The protein below binds the small molecule below.
Small molecule (SMILES): CC(C)C[C@H](NC(=O)[C@H](CC1=c2ccccc2=NC1)NC(=O)[C@H](C)NC(=O)[C@@H]1CCCN1)C(=O)N[C@@H](Cc1ccccc1)C(=O)N[C@@H](CCC(=O)O)C(=O)N[C@@H](C)C=O

Sequence of chain 6.A:
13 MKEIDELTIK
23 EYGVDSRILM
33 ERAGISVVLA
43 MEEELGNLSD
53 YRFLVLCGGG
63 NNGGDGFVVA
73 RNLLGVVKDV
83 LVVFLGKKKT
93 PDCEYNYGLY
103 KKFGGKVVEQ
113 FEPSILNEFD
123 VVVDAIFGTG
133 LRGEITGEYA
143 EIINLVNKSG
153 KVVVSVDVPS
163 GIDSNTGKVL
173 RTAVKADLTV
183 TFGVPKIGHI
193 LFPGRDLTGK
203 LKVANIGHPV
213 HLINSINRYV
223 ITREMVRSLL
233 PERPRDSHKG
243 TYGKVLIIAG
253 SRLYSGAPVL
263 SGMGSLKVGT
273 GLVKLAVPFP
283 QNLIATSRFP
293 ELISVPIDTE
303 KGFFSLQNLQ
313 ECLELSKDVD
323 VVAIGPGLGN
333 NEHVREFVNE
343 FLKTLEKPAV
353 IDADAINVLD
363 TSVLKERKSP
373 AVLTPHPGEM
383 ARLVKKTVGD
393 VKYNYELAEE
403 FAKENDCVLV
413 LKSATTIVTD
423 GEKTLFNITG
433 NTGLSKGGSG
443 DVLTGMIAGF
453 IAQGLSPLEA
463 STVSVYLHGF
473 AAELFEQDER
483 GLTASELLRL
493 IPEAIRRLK

Sequence of chain 1.A:
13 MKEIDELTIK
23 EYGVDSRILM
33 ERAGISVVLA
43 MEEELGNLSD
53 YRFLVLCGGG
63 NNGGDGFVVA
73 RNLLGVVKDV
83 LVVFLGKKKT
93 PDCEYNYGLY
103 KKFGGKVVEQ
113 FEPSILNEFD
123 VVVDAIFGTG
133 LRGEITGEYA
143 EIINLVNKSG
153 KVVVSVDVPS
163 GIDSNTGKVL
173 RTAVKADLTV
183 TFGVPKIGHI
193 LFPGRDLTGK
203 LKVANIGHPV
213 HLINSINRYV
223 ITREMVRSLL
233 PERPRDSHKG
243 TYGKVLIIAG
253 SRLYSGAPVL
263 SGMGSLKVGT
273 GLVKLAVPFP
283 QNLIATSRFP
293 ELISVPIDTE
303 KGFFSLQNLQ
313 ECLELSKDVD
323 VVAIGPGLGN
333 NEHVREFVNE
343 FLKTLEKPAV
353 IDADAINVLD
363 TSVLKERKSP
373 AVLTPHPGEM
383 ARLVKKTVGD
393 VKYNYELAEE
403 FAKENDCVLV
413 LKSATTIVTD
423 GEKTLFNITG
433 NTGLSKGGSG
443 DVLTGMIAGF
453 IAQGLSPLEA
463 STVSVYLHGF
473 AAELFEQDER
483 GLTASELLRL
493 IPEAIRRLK

Binding-site contacts:
Ligand atom CZ2 contacts residue ASN74 of chain 6.A at 3.5 Å.
Ligand atom CD1 contacts residue SER38 of chain 1.A at 3.7 Å.
Ligand atom O contacts residue VAL205 of chain 1.A at 3.6 Å (h-bond).
Ligand atom N contacts residue ASN49 of chain 6.A at 3.9 Å.
Ligand atom CA contacts residue GLU44 of chain 6.A at 3.2 Å.
Ligand atom CB contacts residue GLU44 of chain 6.A at 3.2 Å.
Ligand atom CG contacts residue VAL40 of chain 6.A at 3.7 Å (hydrophobic).
Ligand atom CA contacts residue VAL205 of chain 1.A at 3.8 Å (hydrophobic).
Ligand atom CE1 contacts residue SER38 of chain 1.A at 3.8 Å.
Ligand atom O contacts residue VAL205 of chain 1.A at 3.0 Å (h-bond).
Ligand atom C contacts residue VAL205 of chain 1.A at 3.5 Å (hydrophobic).
Ligand atom O contacts residue ASN207 of chain 1.A at 2.8 Å (h-bond).
Ligand atom CB contacts residue GLU44 of chain 6.A at 3.5 Å.
Ligand atom C contacts residue GLU44 of chain 6.A at 3.2 Å.
Ligand atom CD2 contacts residue VAL40 of chain 6.A at 3.6 Å (hydrophobic).
Ligand atom NE1 contacts residue ASN74 of chain 6.A at 2.9 Å (h-bond).
Ligand atom CD2 contacts residue LEU41 of chain 1.A at 3.5 Å (hydrophobic).
Ligand atom CH2 contacts residue ARG34 of chain 1.A at 3.4 Å.
Ligand atom CD1 contacts residue VAL40 of chain 6.A at 3.9 Å (hydrophobic).
Ligand atom CD1 contacts residue ASN74 of chain 6.A at 3.8 Å.
Ligand atom CE2 contacts residue GLU45 of chain 1.A at 3.7 Å.
Ligand atom CZ contacts residue SER38 of chain 1.A at 3.4 Å.
Ligand atom CZ2 contacts residue ARG34 of chain 1.A at 3.6 Å.
Ligand atom CD1 contacts residue ASN207 of chain 1.A at 3.5 Å.
Ligand atom CD2 contacts residue GLU45 of chain 1.A at 3.6 Å.
Ligand atom CE1 contacts residue ALA206 of chain 1.A at 3.8 Å (hydrophobic).
Ligand atom NE1 contacts residue ASN207 of chain 1.A at 3.6 Å (h-bond).
Ligand atom N contacts residue VAL205 of chain 1.A at 2.8 Å (h-bond).
Ligand atom O contacts residue ALA206 of chain 1.A at 3.2 Å.
Ligand atom CZ contacts residue ALA42 of chain 1.A at 3.6 Å (hydrophobic).
Ligand atom N contacts residue GLU44 of chain 6.A at 3.0 Å (salt-bridge).
Ligand atom CH2 contacts residue ILE37 of chain 6.A at 3.8 Å (hydrophobic).
Ligand atom CA contacts residue VAL205 of chain 1.A at 3.3 Å (hydrophobic).
Ligand atom CA contacts residue GLU44 of chain 6.A at 3.8 Å.
Ligand atom C contacts residue LEU203 of chain 1.A at 3.9 Å (hydrophobic).
Ligand atom N contacts residue GLU44 of chain 6.A at 3.1 Å (salt-bridge).
Ligand atom O contacts residue ASN207 of chain 1.A at 3.2 Å (h-bond).
Ligand atom CZ2 contacts residue ASN207 of chain 1.A at 3.7 Å.
Ligand atom CE2 contacts residue VAL40 of chain 6.A at 3.7 Å (hydrophobic).
Ligand atom CE2 contacts residue ASN207 of chain 1.A at 3.5 Å.